This protein binds this small molecule.
Small molecule (SMILES): O=C(O)c1ccccc1O

Binding-site contacts:
Ligand atom C5 contacts residue PHE914 of chain 1.A at 3.5 Å (hydrophobic).
Ligand atom O1' contacts residue PHE914 of chain 1.A at 4.2 Å.
Ligand atom O2' contacts residue ARG880 of chain 1.A at 2.9 Å (salt-bridge).
Ligand atom C1' contacts residue THR1010 of chain 1.A at 3.8 Å.
Ligand atom C4 contacts residue PHE914 of chain 1.A at 3.8 Å (hydrophobic).
Ligand atom C5 contacts residue PHE1009 of chain 1.A at 3.8 Å (hydrophobic).
Ligand atom O2' contacts residue SER1008 of chain 1.A at 4.1 Å.
Ligand atom O2' contacts residue ALA1079 of chain 1.A at 3.6 Å.
Ligand atom O2 contacts residue PHE1009 of chain 1.A at 4.0 Å.
Ligand atom C3 contacts residue PHE914 of chain 1.A at 4.0 Å (hydrophobic).
Ligand atom C5 contacts residue GLU802 of chain 1.A at 3.3 Å.
Ligand atom O2 contacts residue SER876 of chain 1.A at 3.9 Å.
Ligand atom C1 contacts residue PHE1009 of chain 1.A at 3.7 Å (hydrophobic).
Ligand atom C1' contacts residue ARG880 of chain 1.A at 3.5 Å.
Ligand atom C4 contacts residue GLU802 of chain 1.A at 3.6 Å.
Ligand atom O2' contacts residue PHE914 of chain 1.A at 3.7 Å.
Ligand atom O2 contacts residue THR1010 of chain 1.A at 3.0 Å (h-bond).
Ligand atom O2 contacts residue VAL1011 of chain 1.A at 3.5 Å (h-bond).
Ligand atom C1' contacts residue ALA1079 of chain 1.A at 4.2 Å (hydrophobic).
Ligand atom C4 contacts residue LEU873 of chain 1.A at 3.9 Å (hydrophobic).
Ligand atom C6 contacts residue PHE1009 of chain 1.A at 3.7 Å (hydrophobic).
Ligand atom O1' contacts residue THR1010 of chain 1.A at 2.9 Å (h-bond).
Ligand atom C2 contacts residue SER876 of chain 1.A at 4.2 Å.
Ligand atom C2 contacts residue PHE1009 of chain 1.A at 3.8 Å (hydrophobic).
Ligand atom C1 contacts residue PHE914 of chain 1.A at 3.4 Å (hydrophobic).
Ligand atom C2 contacts residue THR1010 of chain 1.A at 4.1 Å.
Ligand atom C1' contacts residue PHE1009 of chain 1.A at 3.9 Å (hydrophobic).
Ligand atom C6 contacts residue PHE914 of chain 1.A at 3.4 Å (hydrophobic).
Ligand atom C6 contacts residue ALA1079 of chain 1.A at 4.2 Å (hydrophobic).
Ligand atom O1' contacts residue ARG880 of chain 1.A at 3.1 Å (salt-bridge).
Ligand atom O1' contacts residue PHE1009 of chain 1.A at 3.6 Å.
Ligand atom C3 contacts residue PHE1009 of chain 1.A at 3.9 Å (hydrophobic).
Ligand atom C3 contacts residue LEU1014 of chain 1.A at 3.7 Å (hydrophobic).
Ligand atom C4 contacts residue PHE1009 of chain 1.A at 3.9 Å (hydrophobic).
Ligand atom C3 contacts residue VAL1011 of chain 1.A at 4.3 Å (hydrophobic).
Ligand atom C1' contacts residue PHE914 of chain 1.A at 3.7 Å (hydrophobic).
Ligand atom C1' contacts residue SER1008 of chain 1.A at 4.2 Å.
Ligand atom C4 contacts residue LEU1014 of chain 1.A at 4.0 Å (hydrophobic).
Ligand atom C2 contacts residue PHE914 of chain 1.A at 3.8 Å (hydrophobic).
Ligand atom O1' contacts residue SER1008 of chain 1.A at 3.8 Å.

Sequence of chain 1.A:
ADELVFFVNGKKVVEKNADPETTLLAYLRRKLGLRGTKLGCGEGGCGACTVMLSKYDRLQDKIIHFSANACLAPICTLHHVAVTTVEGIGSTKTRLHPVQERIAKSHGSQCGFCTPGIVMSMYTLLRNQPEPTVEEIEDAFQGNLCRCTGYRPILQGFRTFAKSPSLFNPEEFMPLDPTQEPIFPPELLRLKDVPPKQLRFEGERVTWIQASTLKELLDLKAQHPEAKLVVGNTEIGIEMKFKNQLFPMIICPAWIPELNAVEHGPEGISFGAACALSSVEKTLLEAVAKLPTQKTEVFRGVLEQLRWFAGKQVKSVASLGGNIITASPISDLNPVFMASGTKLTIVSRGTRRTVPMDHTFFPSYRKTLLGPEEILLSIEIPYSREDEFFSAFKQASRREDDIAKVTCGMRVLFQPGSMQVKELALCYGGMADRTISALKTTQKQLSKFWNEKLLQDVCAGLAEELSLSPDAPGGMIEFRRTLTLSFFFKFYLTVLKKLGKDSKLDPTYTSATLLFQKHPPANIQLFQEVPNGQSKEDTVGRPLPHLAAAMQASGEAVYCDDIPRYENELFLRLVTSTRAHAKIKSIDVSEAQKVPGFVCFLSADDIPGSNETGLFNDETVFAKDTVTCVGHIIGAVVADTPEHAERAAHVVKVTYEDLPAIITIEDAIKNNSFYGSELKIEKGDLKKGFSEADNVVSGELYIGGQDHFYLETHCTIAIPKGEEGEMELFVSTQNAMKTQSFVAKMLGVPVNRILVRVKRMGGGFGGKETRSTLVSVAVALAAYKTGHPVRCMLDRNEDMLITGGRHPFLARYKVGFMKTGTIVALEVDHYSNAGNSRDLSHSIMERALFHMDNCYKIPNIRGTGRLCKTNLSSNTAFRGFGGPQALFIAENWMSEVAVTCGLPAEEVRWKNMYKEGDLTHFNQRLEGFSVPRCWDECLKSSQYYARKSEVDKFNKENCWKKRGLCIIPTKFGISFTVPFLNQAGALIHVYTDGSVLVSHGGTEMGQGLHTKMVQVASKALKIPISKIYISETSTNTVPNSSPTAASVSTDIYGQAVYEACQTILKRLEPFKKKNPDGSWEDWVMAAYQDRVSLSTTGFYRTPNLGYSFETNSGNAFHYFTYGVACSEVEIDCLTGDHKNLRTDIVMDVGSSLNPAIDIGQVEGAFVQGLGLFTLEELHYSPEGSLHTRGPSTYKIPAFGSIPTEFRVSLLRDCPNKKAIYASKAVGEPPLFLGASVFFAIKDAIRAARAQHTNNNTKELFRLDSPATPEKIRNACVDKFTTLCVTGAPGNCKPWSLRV